Binding-site contacts:
Ligand atom O5 contacts residue GLU211 of chain 2.A at 3.5 Å (salt-bridge).
Ligand atom O7 contacts residue GLY99 of chain 2.A at 3.4 Å (h-bond).
Ligand atom O1 contacts residue HIS192 of chain 2.A at 2.8 Å (h-bond).
Ligand atom C6 contacts residue GLY168 of chain 2.A at 4.0 Å.
Ligand atom C8 contacts residue GLY99 of chain 2.A at 3.5 Å.
Ligand atom O7 contacts residue THR112 of chain 2.A at 2.9 Å (h-bond).
Ligand atom N2 contacts residue THR112 of chain 2.A at 3.7 Å.
Ligand atom C8 contacts residue SER111 of chain 2.A at 3.7 Å.
Ligand atom N2 contacts residue GLY98 of chain 2.A at 3.9 Å.
Ligand atom C7 contacts residue GLY99 of chain 2.A at 3.2 Å.
Ligand atom O3 contacts residue GLY99 of chain 2.A at 2.9 Å (h-bond).
Ligand atom O4 contacts residue GLY170 of chain 2.A at 3.7 Å.
Ligand atom C8 contacts residue ILE115 of chain 2.A at 3.8 Å (hydrophobic).
Ligand atom O3 contacts residue GLY98 of chain 2.A at 3.9 Å.
Ligand atom C4 contacts residue ASP140 of chain 2.A at 3.3 Å.
Ligand atom C3 contacts residue GLU189 of chain 2.A at 3.4 Å.
Ligand atom O3 contacts residue ARG100 of chain 2.A at 3.2 Å (salt-bridge).
Ligand atom O5 contacts residue LEU114 of chain 2.A at 3.7 Å.
Ligand atom O1 contacts residue GLU211 of chain 2.A at 2.6 Å (salt-bridge).
Ligand atom C8 contacts residue GLY98 of chain 2.A at 3.6 Å.
Ligand atom O3 contacts residue ASN139 of chain 2.A at 3.1 Å (h-bond).
Ligand atom C6 contacts residue GLY170 of chain 2.A at 3.6 Å.
Ligand atom O6 contacts residue ASP140 of chain 2.A at 2.6 Å (salt-bridge).
Ligand atom O4 contacts residue ASP140 of chain 2.A at 2.6 Å (salt-bridge).
Ligand atom O1 contacts residue ILE169 of chain 2.A at 3.7 Å.
Ligand atom C6 contacts residue ILE169 of chain 2.A at 3.7 Å (hydrophobic).
Ligand atom C5 contacts residue ILE169 of chain 2.A at 3.5 Å (hydrophobic).
Ligand atom O7 contacts residue SER111 of chain 2.A at 3.7 Å.
Ligand atom C6 contacts residue ASP140 of chain 2.A at 3.4 Å.
Ligand atom C1 contacts residue GLU211 of chain 2.A at 3.4 Å.
Ligand atom N2 contacts residue GLY99 of chain 2.A at 3.5 Å (h-bond).
Ligand atom O7 contacts residue ARG100 of chain 2.A at 2.9 Å (salt-bridge).
Ligand atom C7 contacts residue ARG100 of chain 2.A at 3.9 Å.
Ligand atom C1 contacts residue LEU114 of chain 2.A at 3.9 Å (hydrophobic).
Ligand atom O4 contacts residue ASN139 of chain 2.A at 3.2 Å (h-bond).
Ligand atom C7 contacts residue THR112 of chain 2.A at 3.3 Å.
Ligand atom C1 contacts residue HIS192 of chain 2.A at 3.9 Å.
Ligand atom O3 contacts residue GLU189 of chain 2.A at 2.6 Å (salt-bridge).
Ligand atom C8 contacts residue THR112 of chain 2.A at 3.6 Å.
Ligand atom C7 contacts residue GLY98 of chain 2.A at 3.8 Å.

This protein binds this small molecule.
Small molecule (SMILES): CC(=O)N[C@H]1[C@@H](O)[C@H](O)[C@@H](CO)O[C@@H]1O

Sequence of chain 2.A:
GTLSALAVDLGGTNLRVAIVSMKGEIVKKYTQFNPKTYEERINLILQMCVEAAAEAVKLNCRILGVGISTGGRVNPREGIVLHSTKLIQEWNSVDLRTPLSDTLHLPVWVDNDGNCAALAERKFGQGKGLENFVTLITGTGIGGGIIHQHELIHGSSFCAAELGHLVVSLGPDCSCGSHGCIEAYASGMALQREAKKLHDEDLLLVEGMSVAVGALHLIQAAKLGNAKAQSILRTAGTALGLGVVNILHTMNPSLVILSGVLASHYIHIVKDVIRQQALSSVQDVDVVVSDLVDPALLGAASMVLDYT